The protein below binds the small molecule below.
Small molecule (SMILES): O=c1[nH]cnc2nc[nH]c12

Binding-site contacts:
Ligand atom C8 contacts residue GLY120 of chain 1.C at 4.0 Å.
Ligand atom C8 contacts residue ALA119 of chain 1.C at 3.4 Å (hydrophobic).
Ligand atom N7 contacts residue VAL262 of chain 1.C at 3.9 Å.
Ligand atom N7 contacts residue GLY120 of chain 1.C at 3.3 Å (h-bond).
Ligand atom N1 contacts residue TYR202 of chain 1.C at 3.7 Å.
Ligand atom N3 contacts residue MET221 of chain 1.C at 3.7 Å.
Ligand atom C4 contacts residue ALA118 of chain 1.C at 4.1 Å (hydrophobic).
Ligand atom C2 contacts residue GLU203 of chain 1.C at 2.9 Å.
Ligand atom O6 contacts residue GLU203 of chain 1.C at 3.6 Å (salt-bridge).
Ligand atom C6 contacts residue GLU203 of chain 1.C at 3.5 Å.
Ligand atom C6 contacts residue TYR202 of chain 1.C at 3.6 Å (hydrophobic).
Ligand atom N1 contacts residue GLU203 of chain 1.C at 2.5 Å (salt-bridge).
Ligand atom N3 contacts residue GLY220 of chain 1.C at 3.4 Å.
Ligand atom C4 contacts residue TYR202 of chain 1.C at 3.9 Å (hydrophobic).
Ligand atom C8 contacts residue VAL262 of chain 1.C at 3.8 Å (hydrophobic).
Ligand atom C8 contacts residue ASN245 of chain 1.C at 3.5 Å.
Ligand atom C2 contacts residue VAL219 of chain 1.C at 3.5 Å (hydrophobic).
Ligand atom N9 contacts residue ALA118 of chain 1.C at 3.3 Å (h-bond).
Ligand atom C2 contacts residue GLY220 of chain 1.C at 3.8 Å.
Ligand atom C5 contacts residue ALA119 of chain 1.C at 3.8 Å (hydrophobic).
Ligand atom C2 contacts residue MET221 of chain 1.C at 3.6 Å (hydrophobic).
Ligand atom N7 contacts residue THR244 of chain 1.C at 3.4 Å (h-bond).
Ligand atom O6 contacts residue GLY120 of chain 1.C at 3.2 Å.
Ligand atom C8 contacts residue THR244 of chain 1.C at 3.1 Å.
Ligand atom C8 contacts residue ALA118 of chain 1.C at 3.4 Å (hydrophobic).
Ligand atom C6 contacts residue VAL219 of chain 1.C at 3.6 Å (hydrophobic).
Ligand atom N3 contacts residue VAL219 of chain 1.C at 3.6 Å (h-bond).
Ligand atom C5 contacts residue TYR202 of chain 1.C at 3.7 Å (hydrophobic).
Ligand atom N7 contacts residue ASN245 of chain 1.C at 2.5 Å (h-bond).
Ligand atom C5 contacts residue GLY120 of chain 1.C at 3.4 Å.
Ligand atom N9 contacts residue ALA119 of chain 1.C at 3.9 Å.
Ligand atom O6 contacts residue TYR202 of chain 1.C at 4.0 Å.
Ligand atom N7 contacts residue ALA119 of chain 1.C at 3.4 Å.
Ligand atom C6 contacts residue GLY120 of chain 1.C at 3.5 Å.
Ligand atom C6 contacts residue ASN245 of chain 1.C at 3.8 Å.
Ligand atom C5 contacts residue ASN245 of chain 1.C at 3.6 Å.
Ligand atom O6 contacts residue ASN245 of chain 1.C at 2.7 Å (h-bond).
Ligand atom N1 contacts residue VAL219 of chain 1.C at 3.5 Å (h-bond).
Ligand atom C4 contacts residue VAL219 of chain 1.C at 3.7 Å (hydrophobic).
Ligand atom C5 contacts residue VAL219 of chain 1.C at 3.7 Å (hydrophobic).

Sequence of chain 1.C:
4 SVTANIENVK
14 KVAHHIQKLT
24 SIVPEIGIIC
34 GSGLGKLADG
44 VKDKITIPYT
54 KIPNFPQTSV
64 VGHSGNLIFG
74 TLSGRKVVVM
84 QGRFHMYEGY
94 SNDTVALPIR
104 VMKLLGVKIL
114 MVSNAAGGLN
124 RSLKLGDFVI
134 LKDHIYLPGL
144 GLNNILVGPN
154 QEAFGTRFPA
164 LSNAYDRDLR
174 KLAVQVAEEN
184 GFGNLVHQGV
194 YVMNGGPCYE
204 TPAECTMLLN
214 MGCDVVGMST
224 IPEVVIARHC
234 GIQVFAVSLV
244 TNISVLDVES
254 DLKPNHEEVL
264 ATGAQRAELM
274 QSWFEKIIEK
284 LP